A protein and the small-molecule ligand that binds it are described below.
Small molecule (SMILES): CC(=O)N[C@@H]1[C@@H](O)[C@H](O)[C@@H](CO)O[C@H]1O

Binding-site contacts:
Ligand atom N2 contacts residue ILE211 of chain 1.B at 4.0 Å.
Ligand atom C4 contacts residue ASN212 of chain 1.B at 4.2 Å.
Ligand atom O6 contacts residue ASN212 of chain 1.B at 4.4 Å.
Ligand atom C1 contacts residue ILE211 of chain 1.B at 4.1 Å (hydrophobic).
Ligand atom C1 contacts residue ASN212 of chain 1.B at 1.4 Å.
Ligand atom C3 contacts residue ASN212 of chain 1.B at 3.8 Å.
Ligand atom O7 contacts residue ASN212 of chain 1.B at 4.5 Å.
Ligand atom C2 contacts residue ASN212 of chain 1.B at 2.5 Å.
Ligand atom N2 contacts residue ASN212 of chain 1.B at 2.9 Å (h-bond).
Ligand atom O5 contacts residue ASN212 of chain 1.B at 2.4 Å (h-bond).
Ligand atom C5 contacts residue ASN212 of chain 1.B at 3.7 Å.
Ligand atom C7 contacts residue ASN212 of chain 1.B at 3.9 Å.

Sequence of chain 1.B:
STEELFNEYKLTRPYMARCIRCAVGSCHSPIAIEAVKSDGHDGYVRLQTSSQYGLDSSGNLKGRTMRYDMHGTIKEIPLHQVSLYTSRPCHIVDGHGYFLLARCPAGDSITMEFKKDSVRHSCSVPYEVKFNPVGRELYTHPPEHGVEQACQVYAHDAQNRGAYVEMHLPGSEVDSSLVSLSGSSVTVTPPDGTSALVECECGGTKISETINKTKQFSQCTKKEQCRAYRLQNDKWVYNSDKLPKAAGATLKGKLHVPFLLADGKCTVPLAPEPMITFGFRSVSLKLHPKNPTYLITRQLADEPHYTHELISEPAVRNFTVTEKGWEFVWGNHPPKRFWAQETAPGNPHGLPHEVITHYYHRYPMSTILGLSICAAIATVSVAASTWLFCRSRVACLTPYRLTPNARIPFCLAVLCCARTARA